This protein binds this small molecule.
Small molecule (SMILES): CC(=O)N[C@@H]1[C@@H](O)[C@H](O)[C@@H](CO)O[C@H]1O

Binding-site contacts:
Ligand atom C8 contacts residue PRO30 of chain 1.B at 3.8 Å (hydrophobic).
Ligand atom C8 contacts residue ASN36 of chain 1.B at 4.3 Å.
Ligand atom C3 contacts residue ASN36 of chain 1.B at 3.9 Å.
Ligand atom C2 contacts residue ASN36 of chain 1.B at 2.8 Å.
Ligand atom C8 contacts residue ARG37 of chain 1.B at 4.4 Å.
Ligand atom C5 contacts residue ASN36 of chain 1.B at 3.5 Å.
Ligand atom N2 contacts residue ASN36 of chain 1.B at 3.0 Å (h-bond).
Ligand atom C4 contacts residue ASN36 of chain 1.B at 4.3 Å.
Ligand atom C1 contacts residue ASN36 of chain 1.B at 1.4 Å.
Ligand atom O7 contacts residue ASN36 of chain 1.B at 4.1 Å.
Ligand atom C7 contacts residue ASN36 of chain 1.B at 3.9 Å.
Ligand atom O5 contacts residue ASN36 of chain 1.B at 2.3 Å (h-bond).

Sequence of chain 1.B:
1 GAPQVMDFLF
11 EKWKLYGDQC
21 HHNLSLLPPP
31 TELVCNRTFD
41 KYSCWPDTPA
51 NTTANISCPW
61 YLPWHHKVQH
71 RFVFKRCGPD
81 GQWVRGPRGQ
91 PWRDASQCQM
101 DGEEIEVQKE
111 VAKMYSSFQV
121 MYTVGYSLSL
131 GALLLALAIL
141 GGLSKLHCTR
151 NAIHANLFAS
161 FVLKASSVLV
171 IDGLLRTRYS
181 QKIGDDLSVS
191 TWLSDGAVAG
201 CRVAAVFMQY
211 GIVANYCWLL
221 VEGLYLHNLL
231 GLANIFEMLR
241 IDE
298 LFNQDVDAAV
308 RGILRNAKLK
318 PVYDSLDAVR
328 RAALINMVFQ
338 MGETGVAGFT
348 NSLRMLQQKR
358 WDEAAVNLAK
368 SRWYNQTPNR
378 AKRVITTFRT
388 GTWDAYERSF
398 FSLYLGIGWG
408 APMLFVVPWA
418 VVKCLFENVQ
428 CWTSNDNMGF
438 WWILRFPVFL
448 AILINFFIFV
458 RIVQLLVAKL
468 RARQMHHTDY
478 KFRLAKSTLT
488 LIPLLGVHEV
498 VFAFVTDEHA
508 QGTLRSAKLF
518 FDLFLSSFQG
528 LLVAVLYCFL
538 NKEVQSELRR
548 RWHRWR